Sequence of chain 1.A:
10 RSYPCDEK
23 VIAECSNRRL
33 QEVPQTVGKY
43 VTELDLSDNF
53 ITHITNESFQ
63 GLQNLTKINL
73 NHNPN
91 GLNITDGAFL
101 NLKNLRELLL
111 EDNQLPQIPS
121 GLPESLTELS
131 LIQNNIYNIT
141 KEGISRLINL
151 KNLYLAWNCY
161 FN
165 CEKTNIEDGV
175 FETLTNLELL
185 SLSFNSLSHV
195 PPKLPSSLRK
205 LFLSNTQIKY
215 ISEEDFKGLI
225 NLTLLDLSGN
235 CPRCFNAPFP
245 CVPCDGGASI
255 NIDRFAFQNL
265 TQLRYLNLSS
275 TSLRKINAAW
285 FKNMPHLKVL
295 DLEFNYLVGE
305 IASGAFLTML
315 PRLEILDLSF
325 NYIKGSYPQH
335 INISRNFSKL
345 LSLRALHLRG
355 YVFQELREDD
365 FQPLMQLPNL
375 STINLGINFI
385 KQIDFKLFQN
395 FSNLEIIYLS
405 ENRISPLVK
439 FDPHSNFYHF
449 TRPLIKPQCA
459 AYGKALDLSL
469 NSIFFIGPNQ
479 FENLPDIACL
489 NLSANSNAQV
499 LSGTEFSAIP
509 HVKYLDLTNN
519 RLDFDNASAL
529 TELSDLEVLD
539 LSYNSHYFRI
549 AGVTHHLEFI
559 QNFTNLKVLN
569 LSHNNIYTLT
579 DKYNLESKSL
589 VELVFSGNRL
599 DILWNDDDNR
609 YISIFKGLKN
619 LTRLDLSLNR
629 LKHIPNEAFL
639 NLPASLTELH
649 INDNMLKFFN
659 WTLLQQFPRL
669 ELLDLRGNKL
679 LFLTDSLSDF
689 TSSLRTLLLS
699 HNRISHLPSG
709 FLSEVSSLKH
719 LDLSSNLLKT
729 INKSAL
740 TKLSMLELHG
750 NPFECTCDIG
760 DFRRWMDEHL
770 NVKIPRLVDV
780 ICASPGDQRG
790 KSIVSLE

The small molecule below binds the protein below.
Small molecule (SMILES): CC(=O)N[C@H]1[C@H](O[C@H]2[C@H](O)[C@@H](NC(C)=O)CO[C@@H]2CO)O[C@H](CO)[C@@H](O[C@@H]2O[C@H](CO)[C@@H](O)[C@H](O)[C@@H]2O)[C@@H]1O

Binding-site contacts:
Ligand atom C8 contacts residue TYR269 of chain 1.A at 3.6 Å (hydrophobic).
Ligand atom C8 contacts residue TYR446 of chain 1.A at 3.8 Å (hydrophobic).
Ligand atom O7 contacts residue ASN271 of chain 1.A at 3.8 Å.
Ligand atom C8 contacts residue SER208 of chain 1.A at 3.3 Å.
Ligand atom N2 contacts residue ASN271 of chain 1.A at 2.9 Å (h-bond).
Ligand atom C8 contacts residue PHE445 of chain 1.A at 4.0 Å (hydrophobic).
Ligand atom C6 contacts residue HIS442 of chain 1.A at 3.4 Å.
Ligand atom C7 contacts residue ASP230 of chain 1.A at 3.9 Å.
Ligand atom C7 contacts residue ASN271 of chain 1.A at 3.6 Å.
Ligand atom C7 contacts residue SER232 of chain 1.A at 3.8 Å.
Ligand atom O6 contacts residue ASN444 of chain 1.A at 3.7 Å.
Ligand atom O7 contacts residue TYR446 of chain 1.A at 3.6 Å.
Ligand atom C7 contacts residue PHE445 of chain 1.A at 4.0 Å (hydrophobic).
Ligand atom C2 contacts residue ASN444 of chain 1.A at 4.0 Å.
Ligand atom C4 contacts residue ASN444 of chain 1.A at 3.9 Å.
Ligand atom C2 contacts residue ASN271 of chain 1.A at 2.4 Å.
Ligand atom C5 contacts residue ASN271 of chain 1.A at 3.6 Å.
Ligand atom C6 contacts residue SER443 of chain 1.A at 4.0 Å.
Ligand atom C8 contacts residue ASP230 of chain 1.A at 3.9 Å.
Ligand atom O3 contacts residue ASN444 of chain 1.A at 3.9 Å.
Ligand atom C6 contacts residue LEU228 of chain 1.A at 4.1 Å (hydrophobic).
Ligand atom C3 contacts residue ASP230 of chain 1.A at 3.8 Å.
Ligand atom O7 contacts residue LEU228 of chain 1.A at 3.3 Å.
Ligand atom C8 contacts residue LEU228 of chain 1.A at 3.8 Å (hydrophobic).
Ligand atom N2 contacts residue ASP230 of chain 1.A at 2.9 Å (salt-bridge).
Ligand atom O7 contacts residue LYS204 of chain 1.A at 3.1 Å (salt-bridge).
Ligand atom C7 contacts residue TYR446 of chain 1.A at 3.9 Å (hydrophobic).
Ligand atom C2 contacts residue ASP230 of chain 1.A at 3.6 Å.
Ligand atom O7 contacts residue PHE445 of chain 1.A at 3.0 Å (h-bond).
Ligand atom C1 contacts residue ASN271 of chain 1.A at 1.4 Å.
Ligand atom O5 contacts residue ASN271 of chain 1.A at 2.3 Å (h-bond).
Ligand atom O7 contacts residue ASN444 of chain 1.A at 3.2 Å (h-bond).
Ligand atom C3 contacts residue ASN271 of chain 1.A at 3.8 Å.
Ligand atom N2 contacts residue LEU228 of chain 1.A at 4.0 Å.
Ligand atom C1 contacts residue ASP230 of chain 1.A at 3.5 Å.
Ligand atom C7 contacts residue LEU228 of chain 1.A at 3.4 Å (hydrophobic).
Ligand atom N2 contacts residue SER232 of chain 1.A at 3.8 Å.
Ligand atom O4 contacts residue PHE206 of chain 1.A at 3.8 Å.
Ligand atom C8 contacts residue SER232 of chain 1.A at 3.4 Å.
Ligand atom O6 contacts residue HIS442 of chain 1.A at 3.8 Å.